Sequence of chain 3.A:
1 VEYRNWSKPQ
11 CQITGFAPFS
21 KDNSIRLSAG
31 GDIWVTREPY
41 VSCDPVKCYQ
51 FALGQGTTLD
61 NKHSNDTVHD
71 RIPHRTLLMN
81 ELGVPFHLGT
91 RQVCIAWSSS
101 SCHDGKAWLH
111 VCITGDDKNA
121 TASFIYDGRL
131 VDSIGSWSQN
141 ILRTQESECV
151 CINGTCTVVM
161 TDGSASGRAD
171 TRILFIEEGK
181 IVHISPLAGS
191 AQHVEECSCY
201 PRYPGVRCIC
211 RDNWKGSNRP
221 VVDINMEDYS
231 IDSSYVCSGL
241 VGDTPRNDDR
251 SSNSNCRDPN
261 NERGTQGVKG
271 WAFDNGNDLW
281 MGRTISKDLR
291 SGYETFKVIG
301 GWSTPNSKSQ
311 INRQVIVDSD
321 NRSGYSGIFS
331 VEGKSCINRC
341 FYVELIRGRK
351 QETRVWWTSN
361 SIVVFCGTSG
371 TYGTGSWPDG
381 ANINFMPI

Binding-site contacts:
Ligand atom O3 contacts residue GLN310 of chain 3.A at 3.6 Å (h-bond).
Ligand atom C8 contacts residue TYR372 of chain 3.A at 3.5 Å (hydrophobic).
Ligand atom C1 contacts residue THR374 of chain 3.A at 3.7 Å.
Ligand atom O2 contacts residue GLN310 of chain 3.A at 3.4 Å (h-bond).
Ligand atom O2 contacts residue ARG313 of chain 3.A at 3.2 Å.
Ligand atom C3 contacts residue ASN312 of chain 3.A at 3.6 Å.
Ligand atom C6 contacts residue ARG313 of chain 3.A at 3.9 Å.
Ligand atom O5 contacts residue ASN119 of chain 4.A at 2.4 Å (h-bond).
Ligand atom C6 contacts residue ILE311 of chain 3.A at 3.8 Å (hydrophobic).
Ligand atom O7 contacts residue THR374 of chain 3.A at 3.8 Å.
Ligand atom N2 contacts residue ASN119 of chain 4.A at 2.8 Å (h-bond).
Ligand atom C5 contacts residue ASN119 of chain 4.A at 3.7 Å.
Ligand atom O5 contacts residue GLY373 of chain 3.A at 3.3 Å.
Ligand atom O5 contacts residue THR374 of chain 3.A at 3.2 Å (h-bond).
Ligand atom C7 contacts residue ASN119 of chain 4.A at 3.1 Å.
Ligand atom O3 contacts residue GLN310 of chain 3.A at 3.4 Å (h-bond).
Ligand atom C6 contacts residue GLY373 of chain 3.A at 3.5 Å.
Ligand atom C2 contacts residue ASN119 of chain 4.A at 2.4 Å.
Ligand atom O2 contacts residue ILE311 of chain 3.A at 3.4 Å.
Ligand atom C2 contacts residue ARG313 of chain 3.A at 3.7 Å.
Ligand atom C8 contacts residue ASN312 of chain 3.A at 3.2 Å.
Ligand atom O6 contacts residue TYR372 of chain 3.A at 3.4 Å.
Ligand atom C4 contacts residue GLN310 of chain 3.A at 3.7 Å.
Ligand atom O7 contacts residue ASN119 of chain 4.A at 3.1 Å (h-bond).
Ligand atom C3 contacts residue ARG313 of chain 3.A at 3.8 Å.
Ligand atom C2 contacts residue THR374 of chain 3.A at 3.8 Å.
Ligand atom C3 contacts residue GLN310 of chain 3.A at 3.5 Å.
Ligand atom N2 contacts residue ASN312 of chain 3.A at 3.5 Å (h-bond).
Ligand atom O4 contacts residue ARG313 of chain 3.A at 3.4 Å (salt-bridge).
Ligand atom O6 contacts residue ILE311 of chain 3.A at 3.8 Å.
Ligand atom O4 contacts residue ASN312 of chain 3.A at 3.8 Å.
Ligand atom O4 contacts residue ARG313 of chain 3.A at 3.9 Å.
Ligand atom O6 contacts residue THR374 of chain 3.A at 3.4 Å (h-bond).
Ligand atom O2 contacts residue ASN312 of chain 3.A at 3.7 Å.
Ligand atom C1 contacts residue ASN119 of chain 4.A at 1.5 Å.
Ligand atom O3 contacts residue ASN312 of chain 3.A at 2.9 Å (h-bond).
Ligand atom C7 contacts residue ASN312 of chain 3.A at 3.6 Å.
Ligand atom O6 contacts residue GLY373 of chain 3.A at 2.8 Å (h-bond).
Ligand atom C6 contacts residue TYR372 of chain 3.A at 3.5 Å (hydrophobic).
Ligand atom C3 contacts residue ASN119 of chain 4.A at 3.8 Å.

The protein below binds the small molecule below.
Small molecule (SMILES): CC(=O)N[C@H]1[C@H](O[C@H]2[C@H](O)[C@@H](NC(C)=O)CO[C@@H]2CO)O[C@H](CO)[C@@H](O[C@@H]2O[C@H](CO[C@H]3O[C@H](CO)[C@@H](O)[C@H](O)[C@@H]3O)[C@@H](O)[C@H](O[C@H]3O[C@H](CO)[C@@H](O)[C@H](O)[C@@H]3O[C@H]3O[C@H](CO)[C@@H](O)[C@H](O)[C@@H]3O)[C@@H]2O)[C@@H]1O

Sequence of chain 4.A:
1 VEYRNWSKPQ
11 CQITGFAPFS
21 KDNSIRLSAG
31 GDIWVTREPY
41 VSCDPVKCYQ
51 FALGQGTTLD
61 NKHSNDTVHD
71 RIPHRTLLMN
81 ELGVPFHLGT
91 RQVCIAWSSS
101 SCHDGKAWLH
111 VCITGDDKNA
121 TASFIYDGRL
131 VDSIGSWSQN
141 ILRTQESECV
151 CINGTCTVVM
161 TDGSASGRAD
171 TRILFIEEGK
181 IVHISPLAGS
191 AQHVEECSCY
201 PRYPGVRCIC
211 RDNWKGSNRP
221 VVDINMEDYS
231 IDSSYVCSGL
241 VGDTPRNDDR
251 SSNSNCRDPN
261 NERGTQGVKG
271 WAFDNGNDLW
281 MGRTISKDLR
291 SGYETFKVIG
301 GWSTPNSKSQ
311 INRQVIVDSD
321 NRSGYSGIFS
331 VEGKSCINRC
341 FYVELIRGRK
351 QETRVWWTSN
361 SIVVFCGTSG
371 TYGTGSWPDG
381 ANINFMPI